The small molecule below binds the protein below.
Small molecule (SMILES): N[C@@H](CS)C(=O)O

Sequence of chain 1.H:
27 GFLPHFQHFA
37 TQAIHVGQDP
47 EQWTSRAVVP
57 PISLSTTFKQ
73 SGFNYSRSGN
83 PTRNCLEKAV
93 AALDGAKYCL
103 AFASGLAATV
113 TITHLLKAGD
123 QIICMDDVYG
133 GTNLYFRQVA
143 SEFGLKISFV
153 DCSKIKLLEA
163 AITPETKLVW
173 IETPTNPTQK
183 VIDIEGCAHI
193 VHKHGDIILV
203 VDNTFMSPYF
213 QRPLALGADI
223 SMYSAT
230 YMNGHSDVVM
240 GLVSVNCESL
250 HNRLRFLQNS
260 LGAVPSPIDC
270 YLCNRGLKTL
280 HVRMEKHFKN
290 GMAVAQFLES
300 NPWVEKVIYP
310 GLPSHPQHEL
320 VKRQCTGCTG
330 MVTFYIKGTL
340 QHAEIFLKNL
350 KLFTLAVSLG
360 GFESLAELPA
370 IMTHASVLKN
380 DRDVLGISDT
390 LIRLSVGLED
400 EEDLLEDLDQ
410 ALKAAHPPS

Binding-site contacts:
Ligand atom OXT contacts residue LEU358 of chain 1.H at 4.1 Å.
Ligand atom O contacts residue LLP229 of chain 1.H at 4.0 Å.
Ligand atom CB contacts residue THR372 of chain 1.H at 4.4 Å.
Ligand atom N contacts residue ARG79 of chain 1.G at 4.4 Å.
Ligand atom O contacts residue ASN178 of chain 1.H at 3.5 Å (h-bond).
Ligand atom N contacts residue TYR77 of chain 1.G at 4.1 Å.
Ligand atom SG contacts residue TYR131 of chain 1.H at 3.2 Å (h-bond).
Ligand atom OXT contacts residue ARG392 of chain 1.H at 2.8 Å (salt-bridge).
Ligand atom CB contacts residue VAL356 of chain 1.H at 3.6 Å (hydrophobic).
Ligand atom CA contacts residue LLP229 of chain 1.H at 3.5 Å.
Ligand atom SG contacts residue TYR77 of chain 1.G at 4.1 Å.
Ligand atom N contacts residue TYR131 of chain 1.H at 3.0 Å.
Ligand atom SG contacts residue THR372 of chain 1.H at 4.3 Å.
Ligand atom CB contacts residue TYR77 of chain 1.G at 3.6 Å (hydrophobic).
Ligand atom CB contacts residue TYR131 of chain 1.H at 4.2 Å (hydrophobic).
Ligand atom OXT contacts residue VAL356 of chain 1.H at 3.7 Å.
Ligand atom O contacts residue TYR131 of chain 1.H at 3.4 Å.
Ligand atom CA contacts residue SER357 of chain 1.H at 3.6 Å.
Ligand atom CB contacts residue SER357 of chain 1.H at 3.5 Å.
Ligand atom C contacts residue ARG392 of chain 1.H at 3.7 Å.
Ligand atom C contacts residue SER357 of chain 1.H at 3.4 Å.
Ligand atom O contacts residue THR372 of chain 1.H at 3.8 Å.
Ligand atom OXT contacts residue THR372 of chain 1.H at 3.1 Å.
Ligand atom C contacts residue THR372 of chain 1.H at 3.6 Å.
Ligand atom C contacts residue LLP229 of chain 1.H at 4.2 Å.
Ligand atom O contacts residue LEU358 of chain 1.H at 4.0 Å.
Ligand atom C contacts residue LEU358 of chain 1.H at 4.0 Å (hydrophobic).
Ligand atom C contacts residue TYR131 of chain 1.H at 4.0 Å (hydrophobic).
Ligand atom OXT contacts residue SER357 of chain 1.H at 2.6 Å (h-bond).
Ligand atom O contacts residue ARG392 of chain 1.H at 3.3 Å (salt-bridge).
Ligand atom CA contacts residue TYR77 of chain 1.G at 4.1 Å (hydrophobic).
Ligand atom SG contacts residue VAL356 of chain 1.H at 4.2 Å.
Ligand atom N contacts residue LLP229 of chain 1.H at 2.6 Å.
Ligand atom CA contacts residue TYR131 of chain 1.H at 4.0 Å (hydrophobic).

Sequence of chain 1.G:
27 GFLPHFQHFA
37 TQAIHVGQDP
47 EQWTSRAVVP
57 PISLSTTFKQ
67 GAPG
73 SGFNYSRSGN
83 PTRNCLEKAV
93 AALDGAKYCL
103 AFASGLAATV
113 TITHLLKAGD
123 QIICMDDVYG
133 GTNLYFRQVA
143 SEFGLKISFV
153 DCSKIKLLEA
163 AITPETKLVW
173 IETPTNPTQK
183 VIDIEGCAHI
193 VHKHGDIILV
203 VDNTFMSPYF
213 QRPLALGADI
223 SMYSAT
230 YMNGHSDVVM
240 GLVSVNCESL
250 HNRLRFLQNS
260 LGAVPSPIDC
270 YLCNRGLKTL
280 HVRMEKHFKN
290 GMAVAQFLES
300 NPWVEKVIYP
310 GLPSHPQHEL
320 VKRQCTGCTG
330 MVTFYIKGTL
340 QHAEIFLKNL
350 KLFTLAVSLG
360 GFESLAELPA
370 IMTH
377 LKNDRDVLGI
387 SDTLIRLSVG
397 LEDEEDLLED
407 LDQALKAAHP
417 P